This small molecule binds to this protein.
Small molecule (SMILES): CC(=O)N[C@@H]1[C@@H](O)[C@H](O)[C@@H](CO)O[C@H]1O

Binding-site contacts:
Ligand atom C2 contacts residue ASN94 of chain 1.C at 2.4 Å.
Ligand atom C7 contacts residue ASN94 of chain 1.C at 3.3 Å.
Ligand atom O7 contacts residue LEU91 of chain 1.C at 4.3 Å.
Ligand atom C3 contacts residue ASN94 of chain 1.C at 3.8 Å.
Ligand atom C8 contacts residue ASN94 of chain 1.C at 4.5 Å.
Ligand atom N2 contacts residue LYS90 of chain 1.C at 4.1 Å.
Ligand atom N2 contacts residue ASN94 of chain 1.C at 2.9 Å (h-bond).
Ligand atom O6 contacts residue ASN94 of chain 1.C at 4.3 Å.
Ligand atom C1 contacts residue LYS90 of chain 1.C at 4.4 Å.
Ligand atom C1 contacts residue ASN94 of chain 1.C at 1.4 Å.
Ligand atom O5 contacts residue ASN94 of chain 1.C at 2.4 Å (h-bond).
Ligand atom O7 contacts residue ASN94 of chain 1.C at 3.3 Å (h-bond).
Ligand atom C8 contacts residue LEU91 of chain 1.C at 3.7 Å (hydrophobic).
Ligand atom O7 contacts residue ASP202 of chain 1.C at 4.5 Å.
Ligand atom C8 contacts residue LYS90 of chain 1.C at 4.3 Å.
Ligand atom C8 contacts residue LEU502 of chain 1.C at 4.5 Å (hydrophobic).
Ligand atom C7 contacts residue LEU91 of chain 1.C at 4.2 Å (hydrophobic).
Ligand atom C5 contacts residue ASN94 of chain 1.C at 3.7 Å.
Ligand atom C8 contacts residue ASP87 of chain 1.C at 4.1 Å.
Ligand atom C4 contacts residue ASN94 of chain 1.C at 4.2 Å.

Sequence of chain 1.C:
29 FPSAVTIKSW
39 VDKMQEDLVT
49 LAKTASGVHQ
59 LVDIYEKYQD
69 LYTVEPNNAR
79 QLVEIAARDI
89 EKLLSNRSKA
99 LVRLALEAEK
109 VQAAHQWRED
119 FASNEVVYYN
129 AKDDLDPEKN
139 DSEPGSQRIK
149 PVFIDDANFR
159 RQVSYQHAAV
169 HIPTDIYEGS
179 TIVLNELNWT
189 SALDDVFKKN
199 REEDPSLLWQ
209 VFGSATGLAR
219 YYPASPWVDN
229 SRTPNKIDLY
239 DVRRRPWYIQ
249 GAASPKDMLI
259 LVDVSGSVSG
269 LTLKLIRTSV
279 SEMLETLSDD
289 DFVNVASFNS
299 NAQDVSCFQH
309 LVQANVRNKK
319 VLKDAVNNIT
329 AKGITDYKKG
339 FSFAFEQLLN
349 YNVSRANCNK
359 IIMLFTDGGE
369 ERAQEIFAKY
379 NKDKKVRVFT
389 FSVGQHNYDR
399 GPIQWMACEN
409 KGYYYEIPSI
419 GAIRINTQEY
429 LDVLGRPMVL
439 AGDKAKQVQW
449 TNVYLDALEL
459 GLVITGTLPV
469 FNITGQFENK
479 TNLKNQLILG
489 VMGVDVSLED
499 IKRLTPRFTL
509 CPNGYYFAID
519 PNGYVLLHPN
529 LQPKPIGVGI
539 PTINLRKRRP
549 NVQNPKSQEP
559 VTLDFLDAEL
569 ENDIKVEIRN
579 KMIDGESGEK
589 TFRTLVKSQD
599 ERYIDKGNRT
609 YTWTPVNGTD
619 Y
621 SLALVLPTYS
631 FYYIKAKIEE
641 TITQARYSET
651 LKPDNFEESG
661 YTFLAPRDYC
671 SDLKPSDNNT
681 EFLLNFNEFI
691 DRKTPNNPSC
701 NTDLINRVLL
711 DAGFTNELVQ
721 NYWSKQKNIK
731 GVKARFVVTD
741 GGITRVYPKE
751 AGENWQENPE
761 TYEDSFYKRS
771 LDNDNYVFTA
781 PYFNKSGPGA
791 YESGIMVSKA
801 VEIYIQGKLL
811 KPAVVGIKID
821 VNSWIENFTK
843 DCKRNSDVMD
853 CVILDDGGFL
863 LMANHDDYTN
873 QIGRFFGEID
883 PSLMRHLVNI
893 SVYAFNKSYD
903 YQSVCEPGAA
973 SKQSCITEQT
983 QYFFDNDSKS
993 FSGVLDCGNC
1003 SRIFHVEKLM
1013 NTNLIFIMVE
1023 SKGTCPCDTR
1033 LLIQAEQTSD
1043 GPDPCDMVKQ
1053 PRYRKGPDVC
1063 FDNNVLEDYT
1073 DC